Binding-site contacts:
Ligand atom C7 contacts residue ASN165 of chain 1.C at 3.5 Å.
Ligand atom O5 contacts residue ASN165 of chain 1.C at 2.4 Å (h-bond).
Ligand atom C5 contacts residue ASN164 of chain 1.C at 4.5 Å.
Ligand atom C1 contacts residue ASN165 of chain 1.C at 1.4 Å.
Ligand atom N2 contacts residue ASN165 of chain 1.C at 2.8 Å (h-bond).
Ligand atom O7 contacts residue ASN165 of chain 1.C at 4.3 Å.
Ligand atom C6 contacts residue ASN164 of chain 1.C at 3.8 Å.
Ligand atom C4 contacts residue ASN165 of chain 1.C at 4.2 Å.
Ligand atom O5 contacts residue ASN164 of chain 1.C at 4.2 Å.
Ligand atom O6 contacts residue ASN164 of chain 1.C at 4.5 Å.
Ligand atom C7 contacts residue TYR351 of chain 1.B at 4.2 Å (hydrophobic).
Ligand atom C3 contacts residue ASN165 of chain 1.C at 3.8 Å.
Ligand atom O7 contacts residue TYR351 of chain 1.B at 3.2 Å (h-bond).
Ligand atom C2 contacts residue ASN165 of chain 1.C at 2.4 Å.
Ligand atom C5 contacts residue ASN165 of chain 1.C at 3.7 Å.
Ligand atom C8 contacts residue ASN165 of chain 1.C at 3.8 Å.

A protein and the small-molecule ligand that binds it are described below.
Small molecule (SMILES): CC(=O)N[C@@H]1[C@@H](O)[C@H](O)[C@@H](CO)O[C@H]1O

Sequence of chain 1.C:
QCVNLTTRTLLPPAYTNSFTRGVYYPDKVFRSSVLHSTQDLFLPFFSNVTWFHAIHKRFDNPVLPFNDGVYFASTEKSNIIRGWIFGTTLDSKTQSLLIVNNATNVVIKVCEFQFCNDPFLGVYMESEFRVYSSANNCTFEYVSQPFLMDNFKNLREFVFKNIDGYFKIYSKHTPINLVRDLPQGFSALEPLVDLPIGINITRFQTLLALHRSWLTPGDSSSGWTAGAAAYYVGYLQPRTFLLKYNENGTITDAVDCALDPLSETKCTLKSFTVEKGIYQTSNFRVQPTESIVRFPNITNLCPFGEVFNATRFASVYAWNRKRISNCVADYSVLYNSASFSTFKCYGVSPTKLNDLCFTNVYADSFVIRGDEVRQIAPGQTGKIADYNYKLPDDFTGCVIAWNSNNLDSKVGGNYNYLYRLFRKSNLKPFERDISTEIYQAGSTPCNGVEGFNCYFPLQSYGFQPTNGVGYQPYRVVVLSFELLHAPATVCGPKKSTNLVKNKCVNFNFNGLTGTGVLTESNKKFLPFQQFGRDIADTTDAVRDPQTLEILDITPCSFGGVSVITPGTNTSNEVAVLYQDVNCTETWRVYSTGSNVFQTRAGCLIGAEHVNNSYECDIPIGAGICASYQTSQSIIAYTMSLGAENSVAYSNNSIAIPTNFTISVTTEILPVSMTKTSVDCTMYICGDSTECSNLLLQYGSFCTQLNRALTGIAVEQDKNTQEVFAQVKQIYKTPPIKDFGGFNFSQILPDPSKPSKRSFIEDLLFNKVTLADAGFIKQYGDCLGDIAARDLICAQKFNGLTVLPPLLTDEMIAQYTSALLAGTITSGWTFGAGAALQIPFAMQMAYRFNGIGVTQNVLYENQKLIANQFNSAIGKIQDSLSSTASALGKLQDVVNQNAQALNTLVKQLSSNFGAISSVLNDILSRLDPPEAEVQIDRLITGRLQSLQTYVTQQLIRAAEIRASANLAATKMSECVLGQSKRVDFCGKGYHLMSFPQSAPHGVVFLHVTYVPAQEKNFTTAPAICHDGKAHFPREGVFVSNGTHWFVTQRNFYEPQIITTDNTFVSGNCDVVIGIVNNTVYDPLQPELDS

Sequence of chain 1.B:
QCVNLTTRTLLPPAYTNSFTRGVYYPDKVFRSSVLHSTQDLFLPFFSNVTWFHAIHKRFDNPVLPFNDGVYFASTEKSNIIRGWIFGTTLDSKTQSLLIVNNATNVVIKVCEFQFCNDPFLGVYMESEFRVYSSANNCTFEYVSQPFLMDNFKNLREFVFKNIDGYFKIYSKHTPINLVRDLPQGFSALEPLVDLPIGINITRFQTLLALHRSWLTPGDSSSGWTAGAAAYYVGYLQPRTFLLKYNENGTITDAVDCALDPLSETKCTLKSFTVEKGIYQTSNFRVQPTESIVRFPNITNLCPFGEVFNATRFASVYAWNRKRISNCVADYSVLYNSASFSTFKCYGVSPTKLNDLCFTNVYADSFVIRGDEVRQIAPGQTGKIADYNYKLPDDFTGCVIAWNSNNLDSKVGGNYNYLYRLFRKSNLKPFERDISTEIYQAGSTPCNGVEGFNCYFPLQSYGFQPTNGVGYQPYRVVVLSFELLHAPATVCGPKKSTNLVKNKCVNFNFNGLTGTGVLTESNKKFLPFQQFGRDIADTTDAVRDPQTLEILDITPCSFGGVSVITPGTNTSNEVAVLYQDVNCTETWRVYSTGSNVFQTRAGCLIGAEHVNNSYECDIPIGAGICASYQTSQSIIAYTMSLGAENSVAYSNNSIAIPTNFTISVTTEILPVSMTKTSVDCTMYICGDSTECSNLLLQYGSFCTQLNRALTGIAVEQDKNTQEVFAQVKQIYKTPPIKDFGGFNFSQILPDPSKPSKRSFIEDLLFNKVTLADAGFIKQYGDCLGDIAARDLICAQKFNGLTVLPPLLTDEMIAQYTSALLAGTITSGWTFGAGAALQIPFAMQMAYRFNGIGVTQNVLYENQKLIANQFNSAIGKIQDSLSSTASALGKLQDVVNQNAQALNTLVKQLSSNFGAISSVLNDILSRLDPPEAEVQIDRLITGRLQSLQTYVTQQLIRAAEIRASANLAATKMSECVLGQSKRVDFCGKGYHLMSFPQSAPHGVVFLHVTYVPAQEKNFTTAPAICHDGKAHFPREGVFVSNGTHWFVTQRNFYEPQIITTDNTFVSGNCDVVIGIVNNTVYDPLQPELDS